Binding-site contacts:
Ligand atom C contacts residue GLY193 of chain 1.A at 3.6 Å.
Ligand atom NAO contacts residue HIS41 of chain 1.A at 2.8 Å (h-bond).
Ligand atom OAG contacts residue HIS41 of chain 1.A at 3.7 Å.
Ligand atom CA contacts residue GLY193 of chain 1.A at 3.8 Å.
Ligand atom CAJ contacts residue CYS197 of chain 1.A at 3.7 Å (hydrophobic).
Ligand atom CAB contacts residue HIS41 of chain 1.A at 1.5 Å.
Ligand atom CAB contacts residue CYS42 of chain 1.A at 4.0 Å (hydrophobic).
Ligand atom CAU contacts residue SER191 of chain 1.A at 3.6 Å.
Ligand atom CAK contacts residue CYS172 of chain 1.A at 4.0 Å (hydrophobic).
Ligand atom CAC contacts residue HIS80 of chain 1.A at 3.6 Å.
Ligand atom OAF contacts residue HIS41 of chain 1.A at 3.7 Å.
Ligand atom OAG contacts residue GLY174 of chain 1.A at 3.6 Å (h-bond).
Ligand atom CAU contacts residue TRP192 of chain 1.A at 3.7 Å (hydrophobic).
Ligand atom C contacts residue TRP192 of chain 1.A at 3.8 Å (hydrophobic).
Ligand atom CAJ contacts residue ASN173 of chain 1.A at 3.9 Å.
Ligand atom CAH contacts residue CYS197 of chain 1.A at 3.4 Å (hydrophobic).
Ligand atom OAG contacts residue SER176 of chain 1.A at 2.3 Å (h-bond).
Ligand atom N contacts residue GLY193 of chain 1.A at 2.9 Å (h-bond).
Ligand atom CAT contacts residue HIS41 of chain 1.A at 2.6 Å.
Ligand atom O contacts residue TRP192 of chain 1.A at 3.7 Å.
Ligand atom CAV contacts residue SER176 of chain 1.A at 2.4 Å.
Ligand atom CAM contacts residue SER176 of chain 1.A at 2.8 Å.
Ligand atom CAH contacts residue CYS172 of chain 1.A at 4.0 Å (hydrophobic).
Ligand atom CAV contacts residue HIS41 of chain 1.A at 3.2 Å.
Ligand atom O contacts residue GLY193 of chain 1.A at 2.7 Å (h-bond).
Ligand atom CAL contacts residue ASN173 of chain 1.A at 3.6 Å.
Ligand atom CAB contacts residue SER176 of chain 1.A at 2.3 Å.
Ligand atom CAI contacts residue ALA171 of chain 1.A at 3.8 Å (hydrophobic).
Ligand atom CAI contacts residue GLY193 of chain 1.A at 3.7 Å.
Ligand atom NAO contacts residue SER176 of chain 1.A at 3.0 Å (h-bond).
Ligand atom CAV contacts residue SER191 of chain 1.A at 3.8 Å.
Ligand atom CAI contacts residue CYS172 of chain 1.A at 3.9 Å (hydrophobic).
Ligand atom CAQ contacts residue HIS41 of chain 1.A at 3.3 Å.
Ligand atom CAT contacts residue SER176 of chain 1.A at 1.4 Å.
Ligand atom CAL contacts residue CYS172 of chain 1.A at 3.6 Å (hydrophobic).
Ligand atom CAR contacts residue CYS172 of chain 1.A at 3.6 Å (hydrophobic).
Ligand atom NAO contacts residue SER191 of chain 1.A at 2.9 Å (h-bond).
Ligand atom CAQ contacts residue SER191 of chain 1.A at 3.7 Å.
Ligand atom CAM contacts residue CYS172 of chain 1.A at 3.8 Å (hydrophobic).
Ligand atom CAM contacts residue SER191 of chain 1.A at 3.8 Å.

Sequence of chain 1.A:
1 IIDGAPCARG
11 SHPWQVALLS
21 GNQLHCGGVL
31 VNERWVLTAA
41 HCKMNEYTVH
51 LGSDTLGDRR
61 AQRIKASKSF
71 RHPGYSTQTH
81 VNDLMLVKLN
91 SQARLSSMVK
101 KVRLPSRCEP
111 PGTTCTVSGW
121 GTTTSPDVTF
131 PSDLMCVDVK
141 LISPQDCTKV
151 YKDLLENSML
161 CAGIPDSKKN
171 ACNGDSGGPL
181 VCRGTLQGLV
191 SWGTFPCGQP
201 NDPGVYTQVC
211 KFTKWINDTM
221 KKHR

This small molecule binds to this protein.
Small molecule (SMILES): C[C@H](N)C(=O)N[C@@H](C)C(=O)N[C@@H](Cc1ccccc1)[C@@H](C)O